Sequence of chain 6.A:
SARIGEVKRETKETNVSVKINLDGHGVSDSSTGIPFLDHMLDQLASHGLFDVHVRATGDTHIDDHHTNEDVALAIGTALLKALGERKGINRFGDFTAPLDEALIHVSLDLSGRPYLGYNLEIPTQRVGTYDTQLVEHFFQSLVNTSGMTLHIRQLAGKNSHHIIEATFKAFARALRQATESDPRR

Sequence of chain 2.A:
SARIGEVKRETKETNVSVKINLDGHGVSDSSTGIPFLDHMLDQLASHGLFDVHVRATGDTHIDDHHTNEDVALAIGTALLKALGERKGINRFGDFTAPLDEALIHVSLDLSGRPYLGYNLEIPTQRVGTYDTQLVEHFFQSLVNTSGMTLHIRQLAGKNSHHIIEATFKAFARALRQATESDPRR

Binding-site contacts:
Ligand atom N1 contacts residue MN1 of chain 24.C at 4.4 Å.
Ligand atom C5 contacts residue HIS72 of chain 24.A at 3.7 Å.
Ligand atom C5 contacts residue HIS168 of chain 2.A at 3.8 Å.
Ligand atom C3 contacts residue ARG119 of chain 6.A at 4.5 Å.
Ligand atom N1 contacts residue GLU171 of chain 2.A at 3.1 Å (salt-bridge).
Ligand atom N2 contacts residue LEU105 of chain 2.A at 4.0 Å.
Ligand atom N1 contacts residue HIS71 of chain 24.A at 4.5 Å.
Ligand atom N4 contacts residue LEU105 of chain 2.A at 4.1 Å.
Ligand atom C3 contacts residue HIS168 of chain 2.A at 4.2 Å.
Ligand atom C3 contacts residue GLU75 of chain 24.A at 3.8 Å.
Ligand atom N1 contacts residue HIS72 of chain 24.A at 3.2 Å (h-bond).
Ligand atom C5 contacts residue MN1 of chain 24.B at 3.2 Å.
Ligand atom C5 contacts residue MN1 of chain 24.C at 3.2 Å.
Ligand atom C5 contacts residue HIS167 of chain 2.A at 3.4 Å.
Ligand atom N2 contacts residue HIS72 of chain 24.A at 4.1 Å.
Ligand atom N1 contacts residue LEU105 of chain 2.A at 4.2 Å.
Ligand atom N1 contacts residue MN1 of chain 24.B at 2.3 Å.
Ligand atom N2 contacts residue GLU171 of chain 2.A at 3.6 Å.
Ligand atom C5 contacts residue GLU75 of chain 24.A at 4.2 Å.
Ligand atom N4 contacts residue MN1 of chain 24.B at 4.4 Å.
Ligand atom N4 contacts residue MN1 of chain 24.C at 2.2 Å.
Ligand atom C3 contacts residue HIS71 of chain 24.A at 4.4 Å.
Ligand atom C3 contacts residue LEU105 of chain 2.A at 3.8 Å (hydrophobic).
Ligand atom N1 contacts residue HIS167 of chain 2.A at 3.2 Å (h-bond).
Ligand atom C5 contacts residue LEU105 of chain 2.A at 4.5 Å (hydrophobic).
Ligand atom C3 contacts residue MN1 of chain 24.C at 3.2 Å.
Ligand atom N4 contacts residue HIS72 of chain 24.A at 4.4 Å.
Ligand atom C3 contacts residue MN1 of chain 24.B at 4.4 Å.
Ligand atom N4 contacts residue HIS168 of chain 2.A at 3.4 Å (h-bond).
Ligand atom N2 contacts residue MN1 of chain 24.B at 3.2 Å.
Ligand atom N4 contacts residue HIS71 of chain 24.A at 3.1 Å (h-bond).
Ligand atom C5 contacts residue GLU171 of chain 2.A at 4.1 Å.
Ligand atom N4 contacts residue GLU75 of chain 24.A at 3.3 Å (salt-bridge).
Ligand atom N2 contacts residue MN1 of chain 24.C at 4.4 Å.
Ligand atom C5 contacts residue HIS71 of chain 24.A at 3.1 Å.

This small molecule binds to this protein.
Small molecule (SMILES): c1nnc[nH]1

Sequence of chain 24.A:
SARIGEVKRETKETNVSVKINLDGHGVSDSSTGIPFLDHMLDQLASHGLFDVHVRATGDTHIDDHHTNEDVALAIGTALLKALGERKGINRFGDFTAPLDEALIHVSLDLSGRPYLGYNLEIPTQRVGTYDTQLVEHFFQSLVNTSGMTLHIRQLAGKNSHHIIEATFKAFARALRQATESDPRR